A protein and the small-molecule ligand that binds it are described below.
Small molecule (SMILES): CC(=O)N[C@@H]1[C@@H](O)[C@H](O)[C@@H](CO)O[C@H]1O

Sequence of chain 1.I:
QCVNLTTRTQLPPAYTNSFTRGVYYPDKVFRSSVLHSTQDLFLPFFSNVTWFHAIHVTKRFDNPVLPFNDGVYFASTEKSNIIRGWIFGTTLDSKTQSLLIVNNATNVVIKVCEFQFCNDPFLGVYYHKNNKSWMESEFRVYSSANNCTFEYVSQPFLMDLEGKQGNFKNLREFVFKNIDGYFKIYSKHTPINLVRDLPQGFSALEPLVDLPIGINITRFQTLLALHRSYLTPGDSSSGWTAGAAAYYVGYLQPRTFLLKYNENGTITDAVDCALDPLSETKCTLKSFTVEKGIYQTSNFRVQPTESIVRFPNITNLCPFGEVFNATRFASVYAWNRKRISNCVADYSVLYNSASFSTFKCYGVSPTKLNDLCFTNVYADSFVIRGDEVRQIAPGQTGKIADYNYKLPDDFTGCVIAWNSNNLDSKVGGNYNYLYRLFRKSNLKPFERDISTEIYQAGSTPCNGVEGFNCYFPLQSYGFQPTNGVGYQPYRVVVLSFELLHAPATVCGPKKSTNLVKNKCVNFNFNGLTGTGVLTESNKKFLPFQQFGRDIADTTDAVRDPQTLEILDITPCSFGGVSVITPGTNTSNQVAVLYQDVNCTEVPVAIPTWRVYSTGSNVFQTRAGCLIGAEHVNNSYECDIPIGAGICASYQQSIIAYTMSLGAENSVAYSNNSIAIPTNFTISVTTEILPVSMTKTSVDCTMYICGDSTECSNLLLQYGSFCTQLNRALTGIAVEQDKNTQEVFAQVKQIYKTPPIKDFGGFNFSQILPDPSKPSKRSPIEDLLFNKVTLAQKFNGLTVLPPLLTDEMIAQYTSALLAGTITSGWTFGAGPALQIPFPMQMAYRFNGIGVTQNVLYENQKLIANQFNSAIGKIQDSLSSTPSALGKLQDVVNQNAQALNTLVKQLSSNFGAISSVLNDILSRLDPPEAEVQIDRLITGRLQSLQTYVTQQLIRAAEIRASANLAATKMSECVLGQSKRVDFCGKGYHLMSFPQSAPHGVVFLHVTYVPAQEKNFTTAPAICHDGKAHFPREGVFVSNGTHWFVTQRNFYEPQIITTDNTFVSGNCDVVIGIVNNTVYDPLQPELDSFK

Binding-site contacts:
Ligand atom O6 contacts residue ASN48 of chain 1.I at 4.5 Å.
Ligand atom C7 contacts residue ASN48 of chain 1.I at 4.0 Å.
Ligand atom C5 contacts residue ASN48 of chain 1.I at 3.6 Å.
Ligand atom C4 contacts residue ASN48 of chain 1.I at 4.2 Å.
Ligand atom N2 contacts residue ASN48 of chain 1.I at 2.9 Å (h-bond).
Ligand atom C3 contacts residue ASN48 of chain 1.I at 3.8 Å.
Ligand atom C2 contacts residue ASN48 of chain 1.I at 2.5 Å.
Ligand atom C1 contacts residue ASN48 of chain 1.I at 1.4 Å.
Ligand atom O5 contacts residue ASN48 of chain 1.I at 2.4 Å (h-bond).
Ligand atom C8 contacts residue PHE46 of chain 1.I at 4.0 Å (hydrophobic).
Ligand atom O6 contacts residue TYR15 of chain 1.I at 3.9 Å.